Binding-site contacts:
Ligand atom C1 contacts residue SER61 of chain 1.B at 3.2 Å.
Ligand atom O6 contacts residue THR62 of chain 1.B at 4.1 Å.
Ligand atom C7 contacts residue ASN59 of chain 1.B at 3.5 Å.
Ligand atom C3 contacts residue ASN59 of chain 1.B at 3.7 Å.
Ligand atom N2 contacts residue ASN59 of chain 1.B at 2.7 Å (h-bond).
Ligand atom O5 contacts residue THR62 of chain 1.B at 4.5 Å.
Ligand atom C5 contacts residue ASN59 of chain 1.B at 3.7 Å.
Ligand atom C5 contacts residue SER61 of chain 1.B at 3.7 Å.
Ligand atom O7 contacts residue ASN59 of chain 1.B at 3.9 Å.
Ligand atom C6 contacts residue SER61 of chain 1.B at 4.4 Å.
Ligand atom C1 contacts residue ASN59 of chain 1.B at 1.4 Å.
Ligand atom C4 contacts residue ASN59 of chain 1.B at 4.1 Å.
Ligand atom O5 contacts residue SER61 of chain 1.B at 3.3 Å (h-bond).
Ligand atom O5 contacts residue ASN59 of chain 1.B at 2.4 Å (h-bond).
Ligand atom C6 contacts residue THR62 of chain 1.B at 3.9 Å.
Ligand atom C2 contacts residue ASN59 of chain 1.B at 2.3 Å.

A protein and the small-molecule ligand that binds it are described below.
Small molecule (SMILES): CC(=O)N[C@@H]1[C@@H](O)[C@H](O)[C@@H](CO)O[C@H]1O

Sequence of chain 1.B:
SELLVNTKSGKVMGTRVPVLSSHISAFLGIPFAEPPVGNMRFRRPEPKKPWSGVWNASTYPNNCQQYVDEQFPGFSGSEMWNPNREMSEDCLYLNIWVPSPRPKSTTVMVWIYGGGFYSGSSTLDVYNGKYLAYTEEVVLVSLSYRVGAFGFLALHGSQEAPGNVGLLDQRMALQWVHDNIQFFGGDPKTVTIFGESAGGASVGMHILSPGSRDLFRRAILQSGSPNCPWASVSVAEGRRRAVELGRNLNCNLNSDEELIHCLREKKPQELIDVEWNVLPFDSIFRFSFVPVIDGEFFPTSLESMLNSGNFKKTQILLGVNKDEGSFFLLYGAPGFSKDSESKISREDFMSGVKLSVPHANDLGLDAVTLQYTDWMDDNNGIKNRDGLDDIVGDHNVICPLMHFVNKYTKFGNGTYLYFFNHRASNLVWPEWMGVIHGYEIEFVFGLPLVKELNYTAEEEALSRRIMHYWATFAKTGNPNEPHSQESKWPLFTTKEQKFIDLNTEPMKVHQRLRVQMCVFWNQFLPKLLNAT